Sequence of chain 1.A:
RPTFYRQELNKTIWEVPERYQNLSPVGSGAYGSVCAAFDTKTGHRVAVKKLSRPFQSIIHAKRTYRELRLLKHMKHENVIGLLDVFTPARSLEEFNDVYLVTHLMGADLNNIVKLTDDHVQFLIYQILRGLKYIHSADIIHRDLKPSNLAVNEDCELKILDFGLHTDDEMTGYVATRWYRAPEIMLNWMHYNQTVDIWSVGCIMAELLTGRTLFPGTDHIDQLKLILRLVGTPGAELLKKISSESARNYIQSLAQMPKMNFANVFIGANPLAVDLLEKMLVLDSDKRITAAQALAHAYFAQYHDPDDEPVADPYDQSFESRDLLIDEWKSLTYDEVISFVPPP

Binding-site contacts:
Ligand atom C3 contacts residue LYS53 of chain 1.A at 4.0 Å.
Ligand atom C13 contacts residue MET109 of chain 1.A at 3.3 Å (hydrophobic).
Ligand atom C5 contacts residue ILE84 of chain 1.A at 3.7 Å (hydrophobic).
Ligand atom N1 contacts residue LEU108 of chain 1.A at 3.6 Å.
Ligand atom C5 contacts residue LYS53 of chain 1.A at 4.2 Å.
Ligand atom C1 contacts residue LEU104 of chain 1.A at 3.7 Å (hydrophobic).
Ligand atom C9 contacts residue MET109 of chain 1.A at 4.0 Å (hydrophobic).
Ligand atom C6 contacts residue VAL38 of chain 1.A at 4.1 Å (hydrophobic).
Ligand atom C3 contacts residue THR106 of chain 1.A at 4.2 Å.
Ligand atom C14 contacts residue TYR35 of chain 1.A at 3.6 Å (hydrophobic).
Ligand atom C9 contacts residue ALA51 of chain 1.A at 3.6 Å (hydrophobic).
Ligand atom C4 contacts residue LYS53 of chain 1.A at 3.9 Å.
Ligand atom C11 contacts residue TYR35 of chain 1.A at 3.8 Å (hydrophobic).
Ligand atom C1 contacts residue THR106 of chain 1.A at 3.4 Å.
Ligand atom C contacts residue LEU75 of chain 1.A at 4.0 Å (hydrophobic).
Ligand atom N1 contacts residue VAL30 of chain 1.A at 4.0 Å.
Ligand atom O contacts residue LEU108 of chain 1.A at 3.5 Å.
Ligand atom C2 contacts residue THR106 of chain 1.A at 3.6 Å.
Ligand atom C1 contacts residue LYS53 of chain 1.A at 4.1 Å.
Ligand atom C8 contacts residue ALA51 of chain 1.A at 4.2 Å (hydrophobic).
Ligand atom C10 contacts residue TYR35 of chain 1.A at 4.0 Å (hydrophobic).
Ligand atom O contacts residue ALA51 of chain 1.A at 3.7 Å.
Ligand atom C14 contacts residue LEU108 of chain 1.A at 4.1 Å (hydrophobic).
Ligand atom C9 contacts residue THR106 of chain 1.A at 4.2 Å.
Ligand atom C contacts residue THR106 of chain 1.A at 3.8 Å.
Ligand atom C2 contacts residue LYS53 of chain 1.A at 3.7 Å.
Ligand atom O contacts residue MET109 of chain 1.A at 2.9 Å (h-bond).
Ligand atom C14 contacts residue GLY110 of chain 1.A at 4.1 Å.
Ligand atom C8 contacts residue THR106 of chain 1.A at 3.6 Å.
Ligand atom C13 contacts residue TYR35 of chain 1.A at 3.3 Å (hydrophobic).
Ligand atom C5 contacts residue LEU75 of chain 1.A at 3.9 Å (hydrophobic).
Ligand atom C9 contacts residue HIS107 of chain 1.A at 4.1 Å.
Ligand atom C12 contacts residue MET109 of chain 1.A at 3.2 Å (hydrophobic).
Ligand atom C14 contacts residue VAL30 of chain 1.A at 4.1 Å (hydrophobic).
Ligand atom C contacts residue LEU104 of chain 1.A at 3.8 Å (hydrophobic).
Ligand atom C4 contacts residue ILE84 of chain 1.A at 4.0 Å (hydrophobic).
Ligand atom C14 contacts residue MET109 of chain 1.A at 3.5 Å (hydrophobic).
Ligand atom N contacts residue MET109 of chain 1.A at 3.8 Å.
Ligand atom N1 contacts residue MET109 of chain 1.A at 3.9 Å.
Ligand atom N1 contacts residue GLY110 of chain 1.A at 3.8 Å.

A small-molecule ligand and the protein it binds are described below.
Small molecule (SMILES): N#CCC(=O)N1CCC(Cc2ccccc2)CC1